Binding-site contacts:
Ligand atom N12 contacts residue TYR160 of chain 1.D at 3.6 Å (h-bond).
Ligand atom C6 contacts residue ASP48 of chain 1.D at 3.2 Å.
Ligand atom N11 contacts residue VAL26 of chain 1.D at 3.3 Å.
Ligand atom F24 contacts residue PHE88 of chain 1.D at 3.8 Å.
Ligand atom N12 contacts residue VAL26 of chain 1.D at 3.2 Å (h-bond).
Ligand atom N3 contacts residue PHE52 of chain 1.D at 3.8 Å.
Ligand atom N3 contacts residue ALA28 of chain 1.D at 3.8 Å.
Ligand atom C16 contacts residue ILE84 of chain 1.D at 3.8 Å (hydrophobic).
Ligand atom C2 contacts residue ASP48 of chain 1.D at 3.5 Å.
Ligand atom N3 contacts residue VAL26 of chain 1.D at 3.1 Å.
Ligand atom N1 contacts residue ASP48 of chain 1.D at 2.5 Å (salt-bridge).
Ligand atom C9 contacts residue MET49 of chain 1.D at 3.3 Å (hydrophobic).
Ligand atom C10 contacts residue ASP48 of chain 1.D at 3.0 Å.
Ligand atom C8 contacts residue ILE41 of chain 1.D at 3.7 Å (hydrophobic).
Ligand atom C4 contacts residue PHE52 of chain 1.D at 3.5 Å (hydrophobic).
Ligand atom C4 contacts residue VAL26 of chain 1.D at 3.9 Å (hydrophobic).
Ligand atom N11 contacts residue THR178 of chain 1.D at 3.1 Å (h-bond).
Ligand atom N1 contacts residue ALA28 of chain 1.D at 3.8 Å.
Ligand atom C2 contacts residue VAL27 of chain 1.D at 3.5 Å (hydrophobic).
Ligand atom N11 contacts residue VAL27 of chain 1.D at 3.0 Å (h-bond).
Ligand atom C5 contacts residue NDP1 of chain 1.X at 3.6 Å.
Ligand atom C15 contacts residue THR80 of chain 1.D at 3.7 Å.
Ligand atom C4 contacts residue NDP1 of chain 1.X at 3.6 Å.
Ligand atom C5 contacts residue PHE52 of chain 1.D at 3.8 Å (hydrophobic).
Ligand atom O13 contacts residue ILE154 of chain 1.D at 3.7 Å.
Ligand atom C19 contacts residue PHE52 of chain 1.D at 3.7 Å (hydrophobic).
Ligand atom N11 contacts residue ASP48 of chain 1.D at 3.6 Å (salt-bridge).
Ligand atom O13 contacts residue NDP1 of chain 1.X at 3.9 Å.
Ligand atom C15 contacts residue ILE154 of chain 1.D at 3.9 Å (hydrophobic).
Ligand atom C21 contacts residue PHE88 of chain 1.D at 3.6 Å (hydrophobic).
Ligand atom N12 contacts residue ILE154 of chain 1.D at 3.0 Å (h-bond).
Ligand atom F24 contacts residue PRO85 of chain 1.D at 3.1 Å.
Ligand atom C19 contacts residue LEU91 of chain 1.D at 3.8 Å (hydrophobic).
Ligand atom N11 contacts residue ALA28 of chain 1.D at 3.8 Å.
Ligand atom C2 contacts residue VAL26 of chain 1.D at 3.5 Å (hydrophobic).
Ligand atom C23 contacts residue ILE84 of chain 1.D at 3.9 Å (hydrophobic).
Ligand atom N12 contacts residue PHE52 of chain 1.D at 3.6 Å.
Ligand atom C14 contacts residue NDP1 of chain 1.X at 3.9 Å.
Ligand atom N3 contacts residue VAL27 of chain 1.D at 3.1 Å (h-bond).
Ligand atom C2 contacts residue ALA28 of chain 1.D at 3.7 Å (hydrophobic).

Sequence of chain 1.D:
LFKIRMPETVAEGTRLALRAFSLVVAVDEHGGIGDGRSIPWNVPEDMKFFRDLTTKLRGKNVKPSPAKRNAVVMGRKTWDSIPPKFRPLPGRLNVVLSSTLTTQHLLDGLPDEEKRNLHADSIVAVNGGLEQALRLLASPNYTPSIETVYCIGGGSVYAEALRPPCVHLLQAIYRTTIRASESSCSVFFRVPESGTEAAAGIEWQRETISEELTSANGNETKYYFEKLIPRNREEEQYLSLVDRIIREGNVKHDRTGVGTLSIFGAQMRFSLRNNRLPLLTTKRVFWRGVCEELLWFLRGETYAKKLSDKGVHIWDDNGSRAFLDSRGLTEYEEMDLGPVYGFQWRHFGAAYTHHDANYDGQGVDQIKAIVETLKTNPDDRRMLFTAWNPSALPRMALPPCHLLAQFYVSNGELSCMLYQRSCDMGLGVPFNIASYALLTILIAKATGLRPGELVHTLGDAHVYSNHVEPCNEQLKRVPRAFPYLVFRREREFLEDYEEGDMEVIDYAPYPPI

This protein binds this small molecule.
Small molecule (SMILES): Nc1nc(N)c2c(OCCCOc3cccc(F)c3)cccc2n1